This protein binds this small molecule.
Small molecule (SMILES): Nc1nc2c(ncn2[C@@H]2O[C@H](CO[P](=O)(O)O[P](=O)(O)NP(=O)(O)O)[C@@H](O)[C@H]2O)c(=O)[nH]1

Sequence of chain 1.I:
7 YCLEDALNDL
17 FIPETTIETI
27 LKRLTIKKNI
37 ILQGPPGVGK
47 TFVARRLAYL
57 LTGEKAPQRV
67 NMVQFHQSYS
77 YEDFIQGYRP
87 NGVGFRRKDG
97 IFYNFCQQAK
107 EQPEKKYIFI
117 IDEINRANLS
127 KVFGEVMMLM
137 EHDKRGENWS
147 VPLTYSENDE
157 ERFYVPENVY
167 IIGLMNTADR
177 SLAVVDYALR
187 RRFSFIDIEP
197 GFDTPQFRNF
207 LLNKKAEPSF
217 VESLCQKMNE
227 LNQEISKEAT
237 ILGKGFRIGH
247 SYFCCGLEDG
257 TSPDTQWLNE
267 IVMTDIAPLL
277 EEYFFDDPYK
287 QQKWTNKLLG

Sequence of chain 1.H:
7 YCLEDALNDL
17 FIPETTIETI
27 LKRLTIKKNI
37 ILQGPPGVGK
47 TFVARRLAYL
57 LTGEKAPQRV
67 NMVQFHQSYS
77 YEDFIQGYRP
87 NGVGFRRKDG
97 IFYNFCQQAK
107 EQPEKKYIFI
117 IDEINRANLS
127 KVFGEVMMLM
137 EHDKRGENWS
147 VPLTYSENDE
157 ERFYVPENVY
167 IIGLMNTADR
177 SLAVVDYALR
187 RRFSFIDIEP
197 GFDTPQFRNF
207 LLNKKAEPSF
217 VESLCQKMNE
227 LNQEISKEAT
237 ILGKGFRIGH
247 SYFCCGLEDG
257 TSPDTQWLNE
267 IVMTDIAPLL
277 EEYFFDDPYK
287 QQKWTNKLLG

Binding-site contacts:
Ligand atom C4' contacts residue SER247 of chain 1.H at 2.9 Å.
Ligand atom N3B contacts residue ARG187 of chain 1.I at 3.3 Å (salt-bridge).
Ligand atom C1' contacts residue SER247 of chain 1.H at 3.5 Å.
Ligand atom C5' contacts residue LYS140 of chain 1.I at 3.4 Å.
Ligand atom O2' contacts residue PHE48 of chain 1.H at 3.3 Å.
Ligand atom O2A contacts residue THR47 of chain 1.H at 2.7 Å (h-bond).
Ligand atom C2 contacts residue PHE48 of chain 1.H at 3.5 Å (hydrophobic).
Ligand atom C8 contacts residue HIS246 of chain 1.H at 3.4 Å.
Ligand atom O2A contacts residue PHE48 of chain 1.H at 2.8 Å (h-bond).
Ligand atom O2G contacts residue PRO42 of chain 1.H at 3.3 Å.
Ligand atom N1 contacts residue ASP15 of chain 1.H at 3.2 Å (salt-bridge).
Ligand atom O3' contacts residue ASP139 of chain 1.I at 2.9 Å (salt-bridge).
Ligand atom C5 contacts residue PHE48 of chain 1.H at 3.5 Å (hydrophobic).
Ligand atom O3G contacts residue MG1 of chain 1.Y at 2.0 Å.
Ligand atom O1A contacts residue THR47 of chain 1.H at 3.5 Å.
Ligand atom O3G contacts residue ARG188 of chain 1.I at 2.9 Å (salt-bridge).
Ligand atom O4' contacts residue SER247 of chain 1.H at 2.4 Å (h-bond).
Ligand atom O2B contacts residue LYS46 of chain 1.H at 2.4 Å (salt-bridge).
Ligand atom N7 contacts residue HIS246 of chain 1.H at 2.8 Å (h-bond).
Ligand atom O6 contacts residue LEU16 of chain 1.H at 3.4 Å.
Ligand atom PB contacts residue MG1 of chain 1.Y at 3.0 Å.
Ligand atom O6 contacts residue PHE17 of chain 1.H at 2.7 Å (h-bond).
Ligand atom O1G contacts residue ARG187 of chain 1.I at 3.3 Å (salt-bridge).
Ligand atom O1A contacts residue LYS140 of chain 1.I at 2.6 Å (salt-bridge).
Ligand atom C8 contacts residue GLY45 of chain 1.H at 3.4 Å.
Ligand atom N3B contacts residue MG1 of chain 1.Y at 3.1 Å.
Ligand atom O1G contacts residue PRO42 of chain 1.H at 3.1 Å.
Ligand atom PG contacts residue MG1 of chain 1.Y at 3.1 Å.
Ligand atom O2A contacts residue GLY45 of chain 1.H at 3.0 Å.
Ligand atom N1 contacts residue PHE17 of chain 1.H at 3.3 Å.
Ligand atom O2A contacts residue LYS46 of chain 1.H at 3.1 Å (salt-bridge).
Ligand atom C3' contacts residue ASP139 of chain 1.I at 3.1 Å.
Ligand atom O1B contacts residue MG1 of chain 1.Y at 2.0 Å.
Ligand atom N2 contacts residue ASP15 of chain 1.H at 3.1 Å (salt-bridge).
Ligand atom O1B contacts residue THR47 of chain 1.H at 2.3 Å (h-bond).
Ligand atom C4' contacts residue ASP139 of chain 1.I at 3.4 Å.
Ligand atom C4 contacts residue PHE48 of chain 1.H at 3.5 Å (hydrophobic).
Ligand atom PG contacts residue ARG188 of chain 1.I at 3.5 Å.
Ligand atom O1G contacts residue ARG188 of chain 1.I at 2.6 Å (salt-bridge).
Ligand atom O2G contacts residue LYS46 of chain 1.H at 2.5 Å (salt-bridge).